Binding-site contacts:
Ligand atom C23 contacts residue GLN280 of chain 1.D at 4.0 Å.
Ligand atom N4 contacts residue GLN280 of chain 1.D at 3.1 Å (h-bond).
Ligand atom C13 contacts residue PHE283 of chain 1.D at 3.7 Å (hydrophobic).
Ligand atom C29 contacts residue VAL232 of chain 1.D at 3.7 Å (hydrophobic).
Ligand atom C7 contacts residue MET267 of chain 1.D at 3.4 Å (hydrophobic).
Ligand atom C23 contacts residue PHE283 of chain 1.D at 4.0 Å (hydrophobic).
Ligand atom C31 contacts residue SER231 of chain 1.D at 3.1 Å.
Ligand atom C30 contacts residue ILE246 of chain 1.D at 3.9 Å (hydrophobic).
Ligand atom C20 contacts residue TYR247 of chain 1.D at 3.5 Å (hydrophobic).
Ligand atom C1 contacts residue PHE250 of chain 1.D at 3.8 Å (hydrophobic).
Ligand atom C1 contacts residue PHE283 of chain 1.D at 3.5 Å (hydrophobic).
Ligand atom C8 contacts residue PHE250 of chain 1.D at 3.8 Å (hydrophobic).
Ligand atom C2 contacts residue MET267 of chain 1.D at 3.8 Å (hydrophobic).
Ligand atom C9 contacts residue LEU189 of chain 1.D at 3.8 Å (hydrophobic).
Ligand atom S5 contacts residue PHE283 of chain 1.D at 3.6 Å.
Ligand atom C25 contacts residue PHE193 of chain 1.D at 3.7 Å (hydrophobic).
Ligand atom C8 contacts residue MET267 of chain 1.D at 4.0 Å (hydrophobic).
Ligand atom C24 contacts residue PHE283 of chain 1.D at 3.9 Å (hydrophobic).
Ligand atom C30 contacts residue LEU229 of chain 1.D at 3.8 Å (hydrophobic).
Ligand atom N4 contacts residue PHE283 of chain 1.D at 3.8 Å.
Ligand atom C22 contacts residue PHE193 of chain 1.D at 3.8 Å (hydrophobic).
Ligand atom C19 contacts residue PHE193 of chain 1.D at 3.9 Å (hydrophobic).
Ligand atom C23 contacts residue ILE246 of chain 1.D at 3.7 Å (hydrophobic).
Ligand atom C28 contacts residue PHE193 of chain 1.D at 3.7 Å (hydrophobic).
Ligand atom C20 contacts residue MET267 of chain 1.D at 3.4 Å (hydrophobic).
Ligand atom C29 contacts residue ILE246 of chain 1.D at 3.3 Å (hydrophobic).
Ligand atom N3 contacts residue PHE283 of chain 1.D at 3.8 Å.
Ligand atom C6 contacts residue PHE283 of chain 1.D at 3.8 Å (hydrophobic).
Ligand atom O16 contacts residue LEU189 of chain 1.D at 3.9 Å.
Ligand atom C8 contacts residue PHE283 of chain 1.D at 3.8 Å (hydrophobic).
Ligand atom C2 contacts residue PHE250 of chain 1.D at 3.7 Å (hydrophobic).
Ligand atom C7 contacts residue PHE283 of chain 1.D at 3.9 Å (hydrophobic).
Ligand atom C8 contacts residue GLN280 of chain 1.D at 3.7 Å.
Ligand atom C29 contacts residue SER231 of chain 1.D at 3.4 Å.
Ligand atom C12 contacts residue PHE193 of chain 1.D at 4.0 Å (hydrophobic).
Ligand atom C31 contacts residue ILE246 of chain 1.D at 3.4 Å (hydrophobic).
Ligand atom C2 contacts residue PHE283 of chain 1.D at 3.5 Å (hydrophobic).
Ligand atom C27 contacts residue PHE193 of chain 1.D at 3.7 Å (hydrophobic).
Ligand atom C7 contacts residue PHE250 of chain 1.D at 3.9 Å (hydrophobic).
Ligand atom C20 contacts residue GLN280 of chain 1.D at 3.6 Å.

Sequence of chain 1.D:
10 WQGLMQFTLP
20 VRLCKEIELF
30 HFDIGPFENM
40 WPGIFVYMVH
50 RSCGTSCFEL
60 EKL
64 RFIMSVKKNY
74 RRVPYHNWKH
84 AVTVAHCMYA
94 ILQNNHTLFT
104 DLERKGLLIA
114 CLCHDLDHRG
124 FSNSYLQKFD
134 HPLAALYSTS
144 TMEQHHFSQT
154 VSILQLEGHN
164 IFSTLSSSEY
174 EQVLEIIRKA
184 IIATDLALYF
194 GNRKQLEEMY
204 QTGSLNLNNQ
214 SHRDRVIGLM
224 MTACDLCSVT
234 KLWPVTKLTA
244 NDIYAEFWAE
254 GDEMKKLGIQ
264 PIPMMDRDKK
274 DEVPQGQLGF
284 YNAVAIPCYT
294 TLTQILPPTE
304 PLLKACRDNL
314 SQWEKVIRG

This small molecule binds to this protein.
Small molecule (SMILES): COc1ccccc1N1CCN(C(=O)c2cc3c(C)nn(-c4ccccc4)c3s2)CC1